The small molecule below binds the protein below.
Small molecule (SMILES): O=c1cc(-c2ccccc2)oc2c1ccc1ccccc12

Sequence of chain 1.A:
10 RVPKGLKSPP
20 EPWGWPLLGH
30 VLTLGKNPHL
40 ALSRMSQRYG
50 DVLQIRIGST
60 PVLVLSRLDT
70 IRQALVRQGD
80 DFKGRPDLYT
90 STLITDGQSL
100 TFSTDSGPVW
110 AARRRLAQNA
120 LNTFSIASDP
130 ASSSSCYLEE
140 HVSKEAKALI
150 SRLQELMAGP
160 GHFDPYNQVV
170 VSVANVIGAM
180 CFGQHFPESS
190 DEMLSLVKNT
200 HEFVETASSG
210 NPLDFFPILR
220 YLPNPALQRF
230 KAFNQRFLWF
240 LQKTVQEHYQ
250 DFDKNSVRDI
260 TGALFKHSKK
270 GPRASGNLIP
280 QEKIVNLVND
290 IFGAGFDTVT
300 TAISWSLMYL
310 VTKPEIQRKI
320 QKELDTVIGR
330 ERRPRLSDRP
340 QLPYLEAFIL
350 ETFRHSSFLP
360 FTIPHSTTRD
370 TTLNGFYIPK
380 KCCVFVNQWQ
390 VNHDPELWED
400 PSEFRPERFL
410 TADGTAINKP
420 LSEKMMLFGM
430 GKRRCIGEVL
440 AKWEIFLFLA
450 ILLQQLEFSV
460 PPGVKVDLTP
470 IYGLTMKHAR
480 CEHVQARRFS

Binding-site contacts:
Ligand atom C15 contacts residue ASN288 of chain 1.A at 3.9 Å.
Ligand atom C1 contacts residue ALA293 of chain 1.A at 3.9 Å (hydrophobic).
Ligand atom C11 contacts residue GLY292 of chain 1.A at 3.9 Å.
Ligand atom C3 contacts residue THR297 of chain 1.A at 3.7 Å.
Ligand atom C5 contacts residue ILE362 of chain 1.A at 3.8 Å (hydrophobic).
Ligand atom C19 contacts residue PHE202 of chain 1.A at 3.5 Å (hydrophobic).
Ligand atom C12 contacts residue PHE236 of chain 1.A at 3.5 Å (hydrophobic).
Ligand atom C14 contacts residue ASN288 of chain 1.A at 3.9 Å.
Ligand atom C8 contacts residue ASP296 of chain 1.A at 3.8 Å.
Ligand atom C8 contacts residue GLY292 of chain 1.A at 3.9 Å.
Ligand atom C14 contacts residue PHE236 of chain 1.A at 3.4 Å (hydrophobic).
Ligand atom C5 contacts residue ALA293 of chain 1.A at 3.9 Å (hydrophobic).
Ligand atom C9 contacts residue GLY292 of chain 1.A at 3.6 Å.
Ligand atom O1 contacts residue GLY292 of chain 1.A at 3.7 Å.
Ligand atom C11 contacts residue PHE202 of chain 1.A at 3.8 Å (hydrophobic).
Ligand atom C13 contacts residue PHE202 of chain 1.A at 3.9 Å (hydrophobic).
Ligand atom O1 contacts residue ALA293 of chain 1.A at 3.5 Å (h-bond).
Ligand atom O2 contacts residue ASP296 of chain 1.A at 3.5 Å.
Ligand atom C1 contacts residue LEU473 of chain 1.A at 3.7 Å (hydrophobic).
Ligand atom O2 contacts residue THR199 of chain 1.A at 3.8 Å.
Ligand atom C16 contacts residue ASP289 of chain 1.A at 3.3 Å.
Ligand atom C2 contacts residue LEU473 of chain 1.A at 3.6 Å (hydrophobic).
Ligand atom C13 contacts residue PHE236 of chain 1.A at 3.8 Å (hydrophobic).
Ligand atom C19 contacts residue GLY292 of chain 1.A at 3.7 Å.
Ligand atom C10 contacts residue GLY292 of chain 1.A at 3.7 Å.
Ligand atom C12 contacts residue PHE202 of chain 1.A at 3.8 Å (hydrophobic).
Ligand atom C3 contacts residue LEU473 of chain 1.A at 3.9 Å (hydrophobic).
Ligand atom O2 contacts residue GLY292 of chain 1.A at 3.9 Å.
Ligand atom C15 contacts residue THR94 of chain 1.A at 3.5 Å.
Ligand atom C10 contacts residue PHE202 of chain 1.A at 3.5 Å (hydrophobic).
Ligand atom O2 contacts residue PHE202 of chain 1.A at 3.6 Å.
Ligand atom C3 contacts residue LEU358 of chain 1.A at 3.9 Å (hydrophobic).
Ligand atom C8 contacts residue PHE202 of chain 1.A at 3.9 Å (hydrophobic).
Ligand atom C17 contacts residue PHE101 of chain 1.A at 3.9 Å (hydrophobic).
Ligand atom C9 contacts residue PHE202 of chain 1.A at 3.4 Å (hydrophobic).
Ligand atom C18 contacts residue PHE202 of chain 1.A at 3.8 Å (hydrophobic).
Ligand atom C6 contacts residue ALA293 of chain 1.A at 3.6 Å (hydrophobic).
Ligand atom C7 contacts residue ALA293 of chain 1.A at 3.8 Å (hydrophobic).
Ligand atom C19 contacts residue ALA293 of chain 1.A at 3.8 Å (hydrophobic).
Ligand atom C14 contacts residue THR94 of chain 1.A at 3.4 Å.